The protein below binds the small molecule below.
Small molecule (SMILES): CCC[C@H]1C[C@H]1COC(=O)N[C@@H](CC(C)C)C(=O)N[C@@H](C[C@@H]1CCNC1=O)[C@@H](O)S(=O)(=O)O

Binding-site contacts:
Ligand atom C28 contacts residue IRK1 of chain 1.B at 0.1 Å.
Ligand atom O01 contacts residue IRK1 of chain 1.B at 0.1 Å (h-bond).
Ligand atom C23 contacts residue IRK1 of chain 1.B at 0.1 Å.
Ligand atom C02 contacts residue IRK1 of chain 1.B at 0.1 Å.
Ligand atom C17 contacts residue IRK1 of chain 1.B at 0.1 Å.
Ligand atom N10 contacts residue IRK1 of chain 1.B at 0.1 Å (h-bond).
Ligand atom O18 contacts residue HIS173 of chain 1.A at 2.6 Å (h-bond).
Ligand atom N03 contacts residue IRK1 of chain 1.B at 0.1 Å (h-bond).
Ligand atom C27 contacts residue IRK1 of chain 1.B at 0.1 Å.
Ligand atom O20 contacts residue CYS155 of chain 1.A at 2.7 Å (h-bond).
Ligand atom O01 contacts residue GLU176 of chain 1.A at 3.0 Å (salt-bridge).
Ligand atom C12 contacts residue CYS155 of chain 1.A at 3.1 Å (hydrophobic).
Ligand atom C08 contacts residue IRK1 of chain 1.B at 0.1 Å.
Ligand atom O20 contacts residue IRK1 of chain 1.B at 1.3 Å.
Ligand atom O21 contacts residue IRK1 of chain 1.B at 0.1 Å (h-bond).
Ligand atom C23 contacts residue GLU176 of chain 1.A at 3.2 Å.
Ligand atom N03 contacts residue GLN199 of chain 1.A at 3.0 Å (h-bond).
Ligand atom C04 contacts residue IRK1 of chain 1.B at 0.1 Å.
Ligand atom C11 contacts residue IRK1 of chain 1.B at 0.1 Å.
Ligand atom C26 contacts residue IRK1 of chain 1.B at 0.1 Å.
Ligand atom O18 contacts residue IRK1 of chain 1.B at 0.2 Å (h-bond).
Ligand atom N15 contacts residue IRK1 of chain 1.B at 0.1 Å (h-bond).
Ligand atom C13 contacts residue IRK1 of chain 1.B at 0.1 Å.
Ligand atom O22 contacts residue IRK1 of chain 1.B at 0.1 Å (h-bond).
Ligand atom C25 contacts residue IRK1 of chain 1.B at 0.1 Å.
Ligand atom C14 contacts residue IRK1 of chain 1.B at 0.1 Å.
Ligand atom C19 contacts residue IRK1 of chain 1.B at 0.2 Å.
Ligand atom C06 contacts residue IRK1 of chain 1.B at 0.1 Å.
Ligand atom N10 contacts residue GLN174 of chain 1.A at 3.0 Å (h-bond).
Ligand atom C24 contacts residue IRK1 of chain 1.B at 0.1 Å.
Ligand atom C11 contacts residue CYS155 of chain 1.A at 2.7 Å (hydrophobic).
Ligand atom C09 contacts residue IRK1 of chain 1.B at 0.1 Å.
Ligand atom C05 contacts residue IRK1 of chain 1.B at 0.1 Å.
Ligand atom C12 contacts residue IRK1 of chain 1.B at 0.2 Å.
Ligand atom C29 contacts residue IRK1 of chain 1.B at 0.1 Å.
Ligand atom C19 contacts residue CYS155 of chain 1.A at 1.8 Å (hydrophobic).
Ligand atom C16 contacts residue IRK1 of chain 1.B at 0.2 Å.
Ligand atom C07 contacts residue IRK1 of chain 1.B at 0.1 Å.
Ligand atom N10 contacts residue CYS155 of chain 1.A at 3.0 Å (h-bond).
Ligand atom N15 contacts residue GLU176 of chain 1.A at 3.1 Å (salt-bridge).

Sequence of chain 1.A:
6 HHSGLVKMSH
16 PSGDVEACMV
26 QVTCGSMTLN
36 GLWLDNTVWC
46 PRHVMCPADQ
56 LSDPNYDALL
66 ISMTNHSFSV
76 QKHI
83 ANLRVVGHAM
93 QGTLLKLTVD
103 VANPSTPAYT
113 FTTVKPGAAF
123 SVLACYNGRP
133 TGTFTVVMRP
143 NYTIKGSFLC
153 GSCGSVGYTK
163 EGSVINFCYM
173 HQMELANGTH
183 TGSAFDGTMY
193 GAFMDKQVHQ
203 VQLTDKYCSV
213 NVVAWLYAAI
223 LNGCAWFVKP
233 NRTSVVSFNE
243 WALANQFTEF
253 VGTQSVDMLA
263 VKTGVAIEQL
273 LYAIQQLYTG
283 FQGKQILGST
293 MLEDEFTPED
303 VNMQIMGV